The small molecule below binds the protein below.
Small molecule (SMILES): CC(C)(CO)C(=O)C(=O)O

Sequence of chain 1.E:
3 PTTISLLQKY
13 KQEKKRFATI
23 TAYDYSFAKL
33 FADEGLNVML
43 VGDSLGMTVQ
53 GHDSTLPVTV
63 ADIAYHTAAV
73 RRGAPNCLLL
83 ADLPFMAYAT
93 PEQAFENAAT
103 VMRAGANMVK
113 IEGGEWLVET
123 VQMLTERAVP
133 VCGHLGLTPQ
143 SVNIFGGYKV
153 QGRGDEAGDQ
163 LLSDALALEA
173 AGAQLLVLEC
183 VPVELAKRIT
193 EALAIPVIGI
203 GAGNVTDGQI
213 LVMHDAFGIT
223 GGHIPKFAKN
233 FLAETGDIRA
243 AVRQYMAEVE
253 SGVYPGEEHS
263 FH

Binding-site contacts:
Ligand atom O3 contacts residue MG1 of chain 1.S at 2.2 Å.
Ligand atom C6 contacts residue SER46 of chain 1.E at 3.2 Å.
Ligand atom O2 contacts residue MG1 of chain 1.S at 2.5 Å.
Ligand atom C1 contacts residue THR23 of chain 1.E at 4.0 Å.
Ligand atom O1 contacts residue HIS136 of chain 1.E at 3.5 Å.
Ligand atom O3 contacts residue ASP84 of chain 1.E at 3.3 Å (salt-bridge).
Ligand atom O2 contacts residue LYS112 of chain 1.E at 2.8 Å (salt-bridge).
Ligand atom C6 contacts residue ASP84 of chain 1.E at 4.1 Å.
Ligand atom C3 contacts residue HIS136 of chain 1.E at 3.9 Å.
Ligand atom O2 contacts residue ASP84 of chain 1.E at 3.7 Å.
Ligand atom O4 contacts residue MG1 of chain 1.S at 4.2 Å.
Ligand atom C5 contacts residue MG1 of chain 1.S at 3.0 Å.
Ligand atom C6 contacts residue GLY44 of chain 1.E at 3.9 Å.
Ligand atom C3 contacts residue ILE212 of chain 1.E at 4.1 Å (hydrophobic).
Ligand atom O4 contacts residue SER46 of chain 1.E at 2.7 Å (h-bond).
Ligand atom C3 contacts residue GLU181 of chain 1.E at 4.0 Å.
Ligand atom O1 contacts residue MG1 of chain 1.S at 4.0 Å.
Ligand atom O3 contacts residue LEU42 of chain 1.E at 4.1 Å.
Ligand atom O3 contacts residue GLY44 of chain 1.E at 3.3 Å.
Ligand atom C5 contacts residue LYS112 of chain 1.E at 4.0 Å.
Ligand atom O1 contacts residue GLU181 of chain 1.E at 2.7 Å (salt-bridge).
Ligand atom C6 contacts residue THR23 of chain 1.E at 4.2 Å.
Ligand atom O4 contacts residue VAL214 of chain 1.E at 4.2 Å.
Ligand atom C1 contacts residue ILE202 of chain 1.E at 3.9 Å (hydrophobic).
Ligand atom C4 contacts residue GLU181 of chain 1.E at 3.5 Å.
Ligand atom C6 contacts residue MG1 of chain 1.S at 3.0 Å.
Ligand atom O1 contacts residue PRO141 of chain 1.E at 3.7 Å.
Ligand atom O4 contacts residue LEU42 of chain 1.E at 3.6 Å.
Ligand atom O3 contacts residue SER46 of chain 1.E at 3.0 Å (h-bond).
Ligand atom O2 contacts residue HIS136 of chain 1.E at 3.8 Å.
Ligand atom C6 contacts residue LEU42 of chain 1.E at 3.5 Å (hydrophobic).
Ligand atom C3 contacts residue ILE202 of chain 1.E at 4.1 Å (hydrophobic).
Ligand atom O2 contacts residue LEU42 of chain 1.E at 3.4 Å.
Ligand atom O4 contacts residue GLY44 of chain 1.E at 3.9 Å.
Ligand atom C4 contacts residue ILE202 of chain 1.E at 4.1 Å (hydrophobic).
Ligand atom C5 contacts residue LEU42 of chain 1.E at 3.5 Å (hydrophobic).
Ligand atom C1 contacts residue VAL214 of chain 1.E at 4.2 Å (hydrophobic).
Ligand atom O4 contacts residue THR23 of chain 1.E at 3.0 Å.
Ligand atom C3 contacts residue VAL179 of chain 1.E at 4.1 Å (hydrophobic).
Ligand atom O3 contacts residue ASP45 of chain 1.E at 3.4 Å (salt-bridge).